Binding-site contacts:
Ligand atom C7 contacts residue PHE90 of chain 38.E at 4.1 Å (hydrophobic).
Ligand atom C1 contacts residue ASN67 of chain 38.E at 1.4 Å.
Ligand atom O7 contacts residue MET118 of chain 38.E at 3.4 Å.
Ligand atom O7 contacts residue ARG89 of chain 38.E at 3.8 Å.
Ligand atom C7 contacts residue MET118 of chain 38.E at 4.1 Å (hydrophobic).
Ligand atom O7 contacts residue ASN67 of chain 38.E at 4.5 Å.
Ligand atom C7 contacts residue ASN67 of chain 38.E at 3.6 Å.
Ligand atom C5 contacts residue ASN67 of chain 38.E at 3.7 Å.
Ligand atom O7 contacts residue PHE90 of chain 38.E at 3.4 Å.
Ligand atom N2 contacts residue ASN67 of chain 38.E at 2.9 Å (h-bond).
Ligand atom C3 contacts residue ASN67 of chain 38.E at 3.8 Å.
Ligand atom C8 contacts residue ASN67 of chain 38.E at 3.9 Å.
Ligand atom O5 contacts residue ASN67 of chain 38.E at 2.4 Å (h-bond).
Ligand atom C4 contacts residue ASN67 of chain 38.E at 4.2 Å.
Ligand atom N2 contacts residue MET118 of chain 38.E at 3.9 Å.
Ligand atom C2 contacts residue ASN67 of chain 38.E at 2.5 Å.

Sequence of chain 38.E:
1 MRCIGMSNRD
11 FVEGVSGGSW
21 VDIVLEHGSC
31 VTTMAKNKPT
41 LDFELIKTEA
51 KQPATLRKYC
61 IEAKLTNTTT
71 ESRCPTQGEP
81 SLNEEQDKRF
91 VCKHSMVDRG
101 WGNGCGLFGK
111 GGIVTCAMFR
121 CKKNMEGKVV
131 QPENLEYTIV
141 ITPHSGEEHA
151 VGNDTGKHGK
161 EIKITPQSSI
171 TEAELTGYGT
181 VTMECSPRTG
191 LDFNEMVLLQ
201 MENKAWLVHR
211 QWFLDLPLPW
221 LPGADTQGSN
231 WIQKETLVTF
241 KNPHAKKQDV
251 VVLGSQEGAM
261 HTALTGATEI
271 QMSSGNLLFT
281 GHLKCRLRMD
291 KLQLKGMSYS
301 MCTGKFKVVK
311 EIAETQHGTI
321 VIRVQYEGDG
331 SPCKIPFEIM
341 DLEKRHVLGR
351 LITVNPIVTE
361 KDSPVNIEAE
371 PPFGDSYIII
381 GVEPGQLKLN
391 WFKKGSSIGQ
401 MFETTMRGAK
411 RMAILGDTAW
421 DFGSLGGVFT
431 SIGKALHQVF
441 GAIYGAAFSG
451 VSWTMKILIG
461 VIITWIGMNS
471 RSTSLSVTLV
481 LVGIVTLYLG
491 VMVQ

A small-molecule ligand and the protein it binds are described below.
Small molecule (SMILES): CC(=O)N[C@@H]1[C@@H](O)[C@H](O)[C@@H](CO)O[C@H]1O